Sequence of chain 6.A:
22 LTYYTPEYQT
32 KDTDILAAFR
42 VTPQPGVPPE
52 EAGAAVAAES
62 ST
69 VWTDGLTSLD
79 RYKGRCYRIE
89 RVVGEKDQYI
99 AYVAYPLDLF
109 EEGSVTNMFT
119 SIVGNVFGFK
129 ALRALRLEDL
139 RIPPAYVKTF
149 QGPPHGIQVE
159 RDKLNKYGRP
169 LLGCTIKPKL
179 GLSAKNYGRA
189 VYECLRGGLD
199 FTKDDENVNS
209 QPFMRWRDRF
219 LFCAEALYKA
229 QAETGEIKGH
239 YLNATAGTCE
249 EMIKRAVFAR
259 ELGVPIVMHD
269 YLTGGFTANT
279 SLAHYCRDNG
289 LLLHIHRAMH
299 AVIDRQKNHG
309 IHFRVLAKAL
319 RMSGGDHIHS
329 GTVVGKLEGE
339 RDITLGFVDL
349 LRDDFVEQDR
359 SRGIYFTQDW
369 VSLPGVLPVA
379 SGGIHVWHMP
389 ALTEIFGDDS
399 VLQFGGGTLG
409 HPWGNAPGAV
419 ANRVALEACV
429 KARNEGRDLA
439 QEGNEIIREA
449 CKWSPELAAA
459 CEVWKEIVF

Sequence of chain 4.A:
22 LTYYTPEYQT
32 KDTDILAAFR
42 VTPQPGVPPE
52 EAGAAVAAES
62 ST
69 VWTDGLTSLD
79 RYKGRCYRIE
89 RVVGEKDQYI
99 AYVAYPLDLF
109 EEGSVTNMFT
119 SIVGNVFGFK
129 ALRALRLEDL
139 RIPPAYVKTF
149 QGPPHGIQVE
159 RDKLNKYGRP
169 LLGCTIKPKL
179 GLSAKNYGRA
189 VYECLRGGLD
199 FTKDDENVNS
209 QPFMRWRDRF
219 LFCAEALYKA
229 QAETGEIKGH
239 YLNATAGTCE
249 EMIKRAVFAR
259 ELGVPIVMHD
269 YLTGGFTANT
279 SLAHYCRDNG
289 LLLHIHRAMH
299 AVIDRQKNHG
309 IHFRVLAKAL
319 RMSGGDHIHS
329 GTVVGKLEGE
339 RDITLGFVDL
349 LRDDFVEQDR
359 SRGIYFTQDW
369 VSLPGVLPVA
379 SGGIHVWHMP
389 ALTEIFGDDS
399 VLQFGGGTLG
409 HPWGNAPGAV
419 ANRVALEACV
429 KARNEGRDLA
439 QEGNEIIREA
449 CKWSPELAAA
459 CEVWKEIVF

Binding-site contacts:
Ligand atom O6P contacts residue GLY381 of chain 4.A at 2.8 Å (h-bond).
Ligand atom P2 contacts residue GLY404 of chain 4.A at 3.5 Å.
Ligand atom O7 contacts residue HIS294 of chain 4.A at 2.7 Å (h-bond).
Ligand atom P1 contacts residue ARG295 of chain 4.A at 3.7 Å.
Ligand atom O2 contacts residue GLU204 of chain 4.A at 3.8 Å.
Ligand atom O6 contacts residue LYS201 of chain 4.A at 3.4 Å (salt-bridge).
Ligand atom O5P contacts residue GLY404 of chain 4.A at 3.2 Å (h-bond).
Ligand atom O5P contacts residue GLY403 of chain 4.A at 2.6 Å (h-bond).
Ligand atom O5 contacts residue LYS175 of chain 4.A at 3.8 Å.
Ligand atom O1 contacts residue ASN123 of chain 6.A at 3.6 Å (h-bond).
Ligand atom O2 contacts residue ASN123 of chain 6.A at 3.7 Å.
Ligand atom C5 contacts residue LYS175 of chain 4.A at 3.3 Å.
Ligand atom O6 contacts residue SER379 of chain 4.A at 3.2 Å.
Ligand atom O2P contacts residue HIS298 of chain 4.A at 3.2 Å (h-bond).
Ligand atom O6P contacts residue GLY380 of chain 4.A at 3.6 Å.
Ligand atom O7 contacts residue HIS327 of chain 4.A at 2.8 Å.
Ligand atom O5P contacts residue PHE402 of chain 4.A at 3.7 Å.
Ligand atom O1P contacts residue ARG295 of chain 4.A at 3.5 Å.
Ligand atom O1P contacts residue HIS298 of chain 4.A at 3.4 Å (h-bond).
Ligand atom C4 contacts residue LYS175 of chain 4.A at 3.5 Å.
Ligand atom O3P contacts residue SER379 of chain 4.A at 3.8 Å.
Ligand atom O3P contacts residue ARG295 of chain 4.A at 2.8 Å (salt-bridge).
Ligand atom O4P contacts residue GLY404 of chain 4.A at 2.6 Å (h-bond).
Ligand atom P2 contacts residue GLY380 of chain 4.A at 3.9 Å.
Ligand atom C contacts residue HIS327 of chain 4.A at 3.4 Å.
Ligand atom O6 contacts residue HIS327 of chain 4.A at 3.4 Å.
Ligand atom C1 contacts residue SER379 of chain 4.A at 3.1 Å.
Ligand atom O3P contacts residue HIS327 of chain 4.A at 3.8 Å.
Ligand atom O5 contacts residue GLY380 of chain 4.A at 3.2 Å.
Ligand atom P2 contacts residue GLY403 of chain 4.A at 3.8 Å.
Ligand atom O3 contacts residue GLY380 of chain 4.A at 3.2 Å.
Ligand atom C contacts residue HIS294 of chain 4.A at 3.9 Å.
Ligand atom C contacts residue LYS201 of chain 4.A at 3.7 Å.
Ligand atom O4P contacts residue LYS175 of chain 4.A at 3.4 Å (salt-bridge).
Ligand atom O1P contacts residue ASN123 of chain 6.A at 3.4 Å (h-bond).
Ligand atom O7 contacts residue LYS201 of chain 4.A at 3.4 Å (salt-bridge).
Ligand atom O1P contacts residue HIS294 of chain 4.A at 3.7 Å.
Ligand atom O4P contacts residue GLY403 of chain 4.A at 3.3 Å.
Ligand atom C contacts residue SER379 of chain 4.A at 3.6 Å.
Ligand atom O4 contacts residue LYS175 of chain 4.A at 3.4 Å (salt-bridge).

A small-molecule ligand and the protein it binds are described below.
Small molecule (SMILES): O=C(O)[C@@](O)(COP(=O)(O)O)[C@H](O)[C@H](O)COP(=O)(O)O